Binding-site contacts:
Ligand atom C8 contacts residue ASN600 of chain 1.C at 4.2 Å.
Ligand atom O7 contacts residue ASN600 of chain 1.C at 3.0 Å (h-bond).
Ligand atom C2 contacts residue ASN600 of chain 1.C at 2.4 Å.
Ligand atom N2 contacts residue ASN600 of chain 1.C at 2.8 Å (h-bond).
Ligand atom N2 contacts residue THR601 of chain 1.C at 4.2 Å.
Ligand atom C1 contacts residue ASN600 of chain 1.C at 1.4 Å.
Ligand atom O5 contacts residue ASN600 of chain 1.C at 2.4 Å (h-bond).
Ligand atom C3 contacts residue ASN600 of chain 1.C at 3.8 Å.
Ligand atom C1 contacts residue THR601 of chain 1.C at 4.4 Å.
Ligand atom C4 contacts residue ASN600 of chain 1.C at 4.2 Å.
Ligand atom C5 contacts residue ASN600 of chain 1.C at 3.7 Å.
Ligand atom O6 contacts residue LYS307 of chain 1.C at 4.5 Å.
Ligand atom C7 contacts residue ASN600 of chain 1.C at 3.1 Å.

A small-molecule ligand and the protein it binds are described below.
Small molecule (SMILES): CC(=O)N[C@@H]1[C@@H](O)[C@H](O)[C@@H](CO)O[C@H]1O

Sequence of chain 1.C:
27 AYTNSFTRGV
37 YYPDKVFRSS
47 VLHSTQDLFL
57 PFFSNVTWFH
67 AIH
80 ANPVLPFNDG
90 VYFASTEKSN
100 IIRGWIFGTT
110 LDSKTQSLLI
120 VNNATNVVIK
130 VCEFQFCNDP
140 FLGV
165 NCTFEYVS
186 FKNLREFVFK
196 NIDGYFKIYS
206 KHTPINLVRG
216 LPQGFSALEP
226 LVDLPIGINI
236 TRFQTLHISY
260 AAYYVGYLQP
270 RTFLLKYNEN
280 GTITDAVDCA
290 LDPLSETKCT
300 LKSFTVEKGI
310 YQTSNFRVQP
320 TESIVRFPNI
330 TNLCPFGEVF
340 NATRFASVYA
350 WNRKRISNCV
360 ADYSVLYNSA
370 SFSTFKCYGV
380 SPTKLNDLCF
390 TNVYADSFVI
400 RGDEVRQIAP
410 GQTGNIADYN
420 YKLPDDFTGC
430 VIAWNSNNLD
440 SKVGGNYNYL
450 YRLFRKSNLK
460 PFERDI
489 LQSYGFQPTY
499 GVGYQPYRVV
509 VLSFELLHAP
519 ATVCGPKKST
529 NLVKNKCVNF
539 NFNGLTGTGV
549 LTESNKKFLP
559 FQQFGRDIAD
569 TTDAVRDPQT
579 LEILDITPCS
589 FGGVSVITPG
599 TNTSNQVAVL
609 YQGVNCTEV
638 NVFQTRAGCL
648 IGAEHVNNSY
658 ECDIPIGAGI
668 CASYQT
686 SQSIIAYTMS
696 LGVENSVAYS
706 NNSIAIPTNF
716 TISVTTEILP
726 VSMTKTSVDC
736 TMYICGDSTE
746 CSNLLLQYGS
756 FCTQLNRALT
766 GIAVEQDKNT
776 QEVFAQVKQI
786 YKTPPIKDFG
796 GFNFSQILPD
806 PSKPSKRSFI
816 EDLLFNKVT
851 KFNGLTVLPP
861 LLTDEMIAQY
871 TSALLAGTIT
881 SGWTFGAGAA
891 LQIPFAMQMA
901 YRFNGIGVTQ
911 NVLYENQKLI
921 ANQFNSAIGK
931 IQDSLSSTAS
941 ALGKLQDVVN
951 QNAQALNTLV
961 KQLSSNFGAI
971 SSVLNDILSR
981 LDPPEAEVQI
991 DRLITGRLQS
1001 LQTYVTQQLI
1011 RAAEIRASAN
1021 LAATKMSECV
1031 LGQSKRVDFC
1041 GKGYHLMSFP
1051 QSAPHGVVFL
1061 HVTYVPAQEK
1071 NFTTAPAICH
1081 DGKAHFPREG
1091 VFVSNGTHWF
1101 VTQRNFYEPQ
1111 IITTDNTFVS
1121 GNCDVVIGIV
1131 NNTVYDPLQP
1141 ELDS